Sequence of chain 1.B:
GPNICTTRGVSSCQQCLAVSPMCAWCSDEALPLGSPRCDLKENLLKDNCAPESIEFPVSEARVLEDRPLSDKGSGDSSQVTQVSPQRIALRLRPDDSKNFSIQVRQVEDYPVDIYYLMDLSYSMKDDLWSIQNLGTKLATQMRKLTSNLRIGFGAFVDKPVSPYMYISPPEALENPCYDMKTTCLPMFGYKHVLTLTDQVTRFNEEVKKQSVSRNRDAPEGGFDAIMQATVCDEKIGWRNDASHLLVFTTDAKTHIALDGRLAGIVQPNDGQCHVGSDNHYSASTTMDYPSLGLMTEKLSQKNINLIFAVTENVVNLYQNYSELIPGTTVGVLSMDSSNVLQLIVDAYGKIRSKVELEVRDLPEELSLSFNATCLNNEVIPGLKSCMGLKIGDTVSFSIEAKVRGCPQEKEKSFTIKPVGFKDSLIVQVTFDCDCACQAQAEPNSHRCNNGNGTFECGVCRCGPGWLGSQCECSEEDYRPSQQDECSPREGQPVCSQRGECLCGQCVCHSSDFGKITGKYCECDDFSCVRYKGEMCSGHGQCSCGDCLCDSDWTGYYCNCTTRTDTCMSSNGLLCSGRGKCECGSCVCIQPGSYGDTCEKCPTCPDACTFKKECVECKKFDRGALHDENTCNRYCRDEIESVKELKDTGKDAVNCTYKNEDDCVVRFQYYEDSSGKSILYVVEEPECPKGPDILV

The protein below binds the small molecule below.
Small molecule (SMILES): CC(=O)N[C@@H]1[C@@H](O)[C@H](O)[C@@H](CO)O[C@H]1O

Binding-site contacts:
Ligand atom C1 contacts residue ASN452 of chain 1.B at 1.4 Å.
Ligand atom C8 contacts residue SER445 of chain 1.B at 3.1 Å.
Ligand atom C2 contacts residue ASN452 of chain 1.B at 2.5 Å.
Ligand atom C8 contacts residue ASN452 of chain 1.B at 3.5 Å.
Ligand atom N2 contacts residue ASN452 of chain 1.B at 3.1 Å (h-bond).
Ligand atom N2 contacts residue SER445 of chain 1.B at 4.5 Å.
Ligand atom C7 contacts residue ASN452 of chain 1.B at 3.7 Å.
Ligand atom C5 contacts residue ASN452 of chain 1.B at 3.6 Å.
Ligand atom C7 contacts residue SER445 of chain 1.B at 4.1 Å.
Ligand atom C3 contacts residue ASN452 of chain 1.B at 3.8 Å.
Ligand atom C1 contacts residue SER445 of chain 1.B at 4.2 Å.
Ligand atom C4 contacts residue ASN452 of chain 1.B at 4.2 Å.
Ligand atom O5 contacts residue ASN452 of chain 1.B at 2.3 Å (h-bond).
Ligand atom C2 contacts residue SER445 of chain 1.B at 4.5 Å.